This small molecule binds to this protein.
Small molecule (SMILES): NS(=O)(=O)c1cccc2c1c([N+](=O)[O-])cc1[nH]c(=O)c(=O)[nH]c12

Sequence of chain 1.C:
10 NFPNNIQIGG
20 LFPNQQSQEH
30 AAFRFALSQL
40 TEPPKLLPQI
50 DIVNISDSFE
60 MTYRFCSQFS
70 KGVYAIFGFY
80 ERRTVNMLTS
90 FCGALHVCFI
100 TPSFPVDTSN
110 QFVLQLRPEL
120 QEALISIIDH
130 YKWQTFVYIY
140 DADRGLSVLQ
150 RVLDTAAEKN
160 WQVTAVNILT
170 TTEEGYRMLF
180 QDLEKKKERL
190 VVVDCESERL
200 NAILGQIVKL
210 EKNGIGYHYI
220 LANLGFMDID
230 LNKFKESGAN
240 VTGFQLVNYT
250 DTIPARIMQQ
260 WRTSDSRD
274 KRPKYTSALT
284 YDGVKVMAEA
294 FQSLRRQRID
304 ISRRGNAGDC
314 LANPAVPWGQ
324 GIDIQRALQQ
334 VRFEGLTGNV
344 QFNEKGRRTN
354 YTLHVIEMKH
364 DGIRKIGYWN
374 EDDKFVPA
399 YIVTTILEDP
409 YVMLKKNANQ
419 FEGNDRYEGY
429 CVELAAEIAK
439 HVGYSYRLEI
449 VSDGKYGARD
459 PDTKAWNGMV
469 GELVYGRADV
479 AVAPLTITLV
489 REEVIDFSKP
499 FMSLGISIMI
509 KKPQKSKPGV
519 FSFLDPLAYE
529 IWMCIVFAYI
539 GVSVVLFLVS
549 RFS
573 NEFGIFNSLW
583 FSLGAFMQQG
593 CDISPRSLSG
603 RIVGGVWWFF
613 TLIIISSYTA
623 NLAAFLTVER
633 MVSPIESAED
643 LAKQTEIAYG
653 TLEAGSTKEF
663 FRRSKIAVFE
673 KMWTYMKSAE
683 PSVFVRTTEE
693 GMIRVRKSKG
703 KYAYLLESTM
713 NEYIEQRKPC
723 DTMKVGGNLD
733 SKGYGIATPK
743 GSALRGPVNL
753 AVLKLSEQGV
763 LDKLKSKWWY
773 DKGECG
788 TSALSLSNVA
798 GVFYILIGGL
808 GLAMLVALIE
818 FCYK

Binding-site contacts:
Ligand atom C19 contacts residue THR484 of chain 1.C at 3.7 Å.
Ligand atom N18 contacts residue PRO482 of chain 1.C at 3.5 Å (h-bond).
Ligand atom C06 contacts residue PRO482 of chain 1.C at 4.0 Å (hydrophobic).
Ligand atom N18 contacts residue LEU483 of chain 1.C at 4.2 Å.
Ligand atom C05 contacts residue PRO482 of chain 1.C at 4.2 Å (hydrophobic).
Ligand atom C19 contacts residue LEU483 of chain 1.C at 4.3 Å (hydrophobic).
Ligand atom O20 contacts residue PRO482 of chain 1.C at 4.4 Å.
Ligand atom N18 contacts residue THR484 of chain 1.C at 4.0 Å.
Ligand atom C19 contacts residue PRO482 of chain 1.C at 4.4 Å (hydrophobic).
Ligand atom O20 contacts residue THR484 of chain 1.C at 2.8 Å (h-bond).
Ligand atom O20 contacts residue LEU483 of chain 1.C at 3.5 Å.